Binding-site contacts:
Ligand atom N11 contacts residue TYR410 of chain 1.A at 3.6 Å.
Ligand atom N21 contacts residue GLU296 of chain 1.A at 2.5 Å (salt-bridge).
Ligand atom C5 contacts residue HEM1 of chain 1.C at 3.7 Å.
Ligand atom N22 contacts residue TRP291 of chain 1.A at 2.7 Å (h-bond).
Ligand atom C27 contacts residue GLY290 of chain 1.A at 3.7 Å.
Ligand atom C27 contacts residue SER289 of chain 1.A at 3.9 Å.
Ligand atom C12 contacts residue MET40 of chain 1.A at 3.6 Å (hydrophobic).
Ligand atom C16 contacts residue MET40 of chain 1.A at 3.8 Å (hydrophobic).
Ligand atom C28 contacts residue GLU296 of chain 1.A at 3.2 Å.
Ligand atom C22 contacts residue PRO269 of chain 1.A at 3.8 Å (hydrophobic).
Ligand atom C22 contacts residue TRP291 of chain 1.A at 3.7 Å (hydrophobic).
Ligand atom C6 contacts residue HEM1 of chain 1.C at 3.8 Å.
Ligand atom C23 contacts residue PRO269 of chain 1.A at 3.7 Å (hydrophobic).
Ligand atom C18 contacts residue TYR410 of chain 1.A at 3.2 Å (hydrophobic).
Ligand atom C13 contacts residue TRP10 of chain 1.B at 3.8 Å (hydrophobic).
Ligand atom N22 contacts residue PRO269 of chain 1.A at 3.9 Å.
Ligand atom N21 contacts residue PRO269 of chain 1.A at 3.9 Å.
Ligand atom N12 contacts residue MET40 of chain 1.A at 3.9 Å.
Ligand atom O29 contacts residue HEM1 of chain 1.C at 3.1 Å.
Ligand atom N12 contacts residue TRP10 of chain 1.B at 3.8 Å.
Ligand atom N11 contacts residue MET40 of chain 1.A at 3.3 Å.
Ligand atom C4 contacts residue GLN182 of chain 1.A at 3.5 Å.
Ligand atom N12 contacts residue LEU41 of chain 1.A at 3.5 Å.
Ligand atom C27 contacts residue HEM1 of chain 1.C at 3.6 Å.
Ligand atom C29 contacts residue VAL271 of chain 1.A at 3.3 Å (hydrophobic).
Ligand atom C22 contacts residue GLU296 of chain 1.A at 3.5 Å.
Ligand atom N22 contacts residue HEM1 of chain 1.C at 3.3 Å.
Ligand atom N22 contacts residue GLU296 of chain 1.A at 2.9 Å (salt-bridge).
Ligand atom C23 contacts residue HEM1 of chain 1.C at 3.5 Å.
Ligand atom C6 contacts residue VAL271 of chain 1.A at 3.8 Å (hydrophobic).
Ligand atom C27 contacts residue PRO269 of chain 1.A at 3.8 Å (hydrophobic).
Ligand atom N22 contacts residue TYR292 of chain 1.A at 3.7 Å.
Ligand atom C22 contacts residue HEM1 of chain 1.C at 3.7 Å.
Ligand atom C18 contacts residue TRP382 of chain 1.A at 3.7 Å (hydrophobic).
Ligand atom C5 contacts residue GLN182 of chain 1.A at 3.5 Å.
Ligand atom C4 contacts residue HEM1 of chain 1.C at 4.0 Å.
Ligand atom C25 contacts residue VAL271 of chain 1.A at 3.6 Å (hydrophobic).
Ligand atom C19 contacts residue TYR410 of chain 1.A at 3.4 Å (hydrophobic).
Ligand atom C26 contacts residue GLU296 of chain 1.A at 3.3 Å.
Ligand atom C27 contacts residue PHE288 of chain 1.A at 3.8 Å (hydrophobic).

Sequence of chain 1.A:
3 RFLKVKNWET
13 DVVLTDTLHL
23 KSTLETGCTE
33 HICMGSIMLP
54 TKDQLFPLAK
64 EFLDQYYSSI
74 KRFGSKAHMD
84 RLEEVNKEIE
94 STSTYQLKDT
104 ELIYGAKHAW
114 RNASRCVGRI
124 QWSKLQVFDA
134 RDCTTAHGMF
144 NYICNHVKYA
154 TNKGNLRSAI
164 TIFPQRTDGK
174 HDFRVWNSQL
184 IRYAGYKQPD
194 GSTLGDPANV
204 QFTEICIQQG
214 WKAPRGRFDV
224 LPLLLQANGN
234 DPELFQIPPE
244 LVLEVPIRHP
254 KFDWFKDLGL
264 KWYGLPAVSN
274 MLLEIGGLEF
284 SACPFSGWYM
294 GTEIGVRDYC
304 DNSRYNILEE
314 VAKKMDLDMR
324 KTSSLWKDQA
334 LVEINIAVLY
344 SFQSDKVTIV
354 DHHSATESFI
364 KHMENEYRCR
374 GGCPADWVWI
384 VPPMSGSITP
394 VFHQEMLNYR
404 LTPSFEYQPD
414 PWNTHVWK

The protein below binds the small molecule below.
Small molecule (SMILES): Cc1cc(N)nc(CCc2cccc([C@@H](O)Cc3cc(C)cc(N)n3)c2)c1

Sequence of chain 1.B:
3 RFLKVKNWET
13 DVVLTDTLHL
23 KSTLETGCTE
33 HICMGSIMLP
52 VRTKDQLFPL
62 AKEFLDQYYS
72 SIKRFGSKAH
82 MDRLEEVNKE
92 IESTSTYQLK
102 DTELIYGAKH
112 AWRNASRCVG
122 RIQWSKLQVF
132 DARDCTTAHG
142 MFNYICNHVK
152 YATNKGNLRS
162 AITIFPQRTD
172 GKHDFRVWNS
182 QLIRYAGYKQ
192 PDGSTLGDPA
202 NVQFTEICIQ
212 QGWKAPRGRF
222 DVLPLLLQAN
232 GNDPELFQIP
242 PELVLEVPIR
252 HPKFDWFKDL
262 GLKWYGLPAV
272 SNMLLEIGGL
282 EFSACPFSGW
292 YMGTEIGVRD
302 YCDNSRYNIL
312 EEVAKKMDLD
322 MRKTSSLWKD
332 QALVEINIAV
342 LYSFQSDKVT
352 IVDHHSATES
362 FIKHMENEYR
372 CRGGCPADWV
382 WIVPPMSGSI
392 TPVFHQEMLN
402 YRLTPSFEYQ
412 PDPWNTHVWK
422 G